Binding-site contacts:
Ligand atom C3 contacts residue ASN332 of chain 1.B at 3.9 Å.
Ligand atom C4 contacts residue ASN332 of chain 1.B at 4.3 Å.
Ligand atom C1 contacts residue ASN332 of chain 1.B at 1.4 Å.
Ligand atom C7 contacts residue ASN332 of chain 1.B at 3.5 Å.
Ligand atom C2 contacts residue ASN332 of chain 1.B at 2.6 Å.
Ligand atom O7 contacts residue ASN332 of chain 1.B at 3.6 Å.
Ligand atom C7 contacts residue IPA1 of chain 1.EA at 4.5 Å.
Ligand atom C8 contacts residue NAG1 of chain 1.V at 3.2 Å.
Ligand atom C3 contacts residue IPA1 of chain 1.EA at 4.0 Å.
Ligand atom O7 contacts residue ASN170 of chain 1.B at 4.0 Å.
Ligand atom C8 contacts residue IPA1 of chain 1.EA at 4.3 Å.
Ligand atom C5 contacts residue ASN332 of chain 1.B at 3.7 Å.
Ligand atom C8 contacts residue ASN332 of chain 1.B at 4.5 Å.
Ligand atom C1 contacts residue IPA1 of chain 1.EA at 4.2 Å.
Ligand atom O5 contacts residue ASN332 of chain 1.B at 2.5 Å (h-bond).
Ligand atom C7 contacts residue ARG160 of chain 1.B at 4.1 Å.
Ligand atom C8 contacts residue ASN170 of chain 1.B at 3.5 Å.
Ligand atom N2 contacts residue IPA1 of chain 1.EA at 3.5 Å.
Ligand atom C8 contacts residue ARG160 of chain 1.B at 3.8 Å.
Ligand atom O7 contacts residue ARG160 of chain 1.B at 3.8 Å.
Ligand atom N2 contacts residue ASN332 of chain 1.B at 2.9 Å (h-bond).
Ligand atom C7 contacts residue ASN170 of chain 1.B at 4.0 Å.
Ligand atom C2 contacts residue IPA1 of chain 1.EA at 4.1 Å.

The protein below binds the small molecule below.
Small molecule (SMILES): CC(=O)N[C@@H]1[C@@H](O)[C@H](O)[C@@H](CO)O[C@H]1O

Sequence of chain 1.B:
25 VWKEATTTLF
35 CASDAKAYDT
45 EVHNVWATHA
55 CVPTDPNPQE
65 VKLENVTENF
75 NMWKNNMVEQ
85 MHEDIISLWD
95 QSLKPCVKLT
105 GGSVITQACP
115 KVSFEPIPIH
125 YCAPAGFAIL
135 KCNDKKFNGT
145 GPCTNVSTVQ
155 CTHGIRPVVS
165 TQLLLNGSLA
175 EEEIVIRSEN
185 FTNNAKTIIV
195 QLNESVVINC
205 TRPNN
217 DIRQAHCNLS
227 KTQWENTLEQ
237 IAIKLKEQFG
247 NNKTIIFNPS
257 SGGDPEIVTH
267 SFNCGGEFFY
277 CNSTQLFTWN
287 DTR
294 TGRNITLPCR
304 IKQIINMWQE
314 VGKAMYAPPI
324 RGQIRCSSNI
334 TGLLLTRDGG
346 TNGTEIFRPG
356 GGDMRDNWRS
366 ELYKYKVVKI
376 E